Binding-site contacts:
Ligand atom C6 contacts residue TRP161 of chain 1.A at 3.6 Å (hydrophobic).
Ligand atom C5 contacts residue SER150 of chain 1.A at 3.7 Å.
Ligand atom C25 contacts residue HIS270 of chain 1.A at 3.9 Å.
Ligand atom C19 contacts residue SER112 of chain 1.A at 3.4 Å.
Ligand atom C3 contacts residue TYR26 of chain 1.A at 3.9 Å (hydrophobic).
Ligand atom O2 contacts residue TYR22 of chain 1.A at 3.0 Å (h-bond).
Ligand atom C28 contacts residue HIS270 of chain 1.A at 3.4 Å.
Ligand atom C3 contacts residue SER153 of chain 1.A at 3.7 Å.
Ligand atom C7 contacts residue SER150 of chain 1.A at 3.5 Å.
Ligand atom C18 contacts residue VAL109 of chain 1.A at 3.6 Å (hydrophobic).
Ligand atom C28 contacts residue HIS180 of chain 1.A at 3.9 Å.
Ligand atom C11 contacts residue LEU105 of chain 1.A at 3.6 Å (hydrophobic).
Ligand atom C7 contacts residue TRP161 of chain 1.A at 3.8 Å (hydrophobic).
Ligand atom O3 contacts residue HIS270 of chain 1.A at 2.9 Å (h-bond).
Ligand atom C10 contacts residue SER150 of chain 1.A at 3.9 Å.
Ligand atom C23 contacts residue HIS180 of chain 1.A at 3.9 Å.
Ligand atom C4 contacts residue SER153 of chain 1.A at 3.7 Å.
Ligand atom O1 contacts residue ARG149 of chain 1.A at 2.9 Å.
Ligand atom C33 contacts residue LEU266 of chain 1.A at 3.6 Å (hydrophobic).
Ligand atom C33 contacts residue LEU184 of chain 1.A at 3.6 Å (hydrophobic).
Ligand atom C32 contacts residue LEU185 of chain 1.A at 3.7 Å (hydrophobic).
Ligand atom C9 contacts residue TRP161 of chain 1.A at 3.7 Å (hydrophobic).
Ligand atom C1 contacts residue SER150 of chain 1.A at 3.9 Å.
Ligand atom O1 contacts residue SER112 of chain 1.A at 3.0 Å (h-bond).
Ligand atom C6 contacts residue SER150 of chain 1.A at 3.6 Å.
Ligand atom C12 contacts residue VAL175 of chain 1.A at 3.6 Å (hydrophobic).
Ligand atom C19 contacts residue ILE146 of chain 1.A at 3.8 Å (hydrophobic).
Ligand atom O4 contacts residue HIS180 of chain 1.A at 3.5 Å (h-bond).
Ligand atom O2 contacts residue SER150 of chain 1.A at 3.5 Å.
Ligand atom C32 contacts residue LEU188 of chain 1.A at 3.8 Å (hydrophobic).
Ligand atom O3 contacts residue HIS180 of chain 1.A at 3.1 Å (h-bond).
Ligand atom C4 contacts residue CYS163 of chain 1.A at 3.6 Å (hydrophobic).
Ligand atom C17 contacts residue LEU188 of chain 1.A at 3.8 Å (hydrophobic).
Ligand atom C19 contacts residue LEU108 of chain 1.A at 3.8 Å (hydrophobic).
Ligand atom O4 contacts residue LEU184 of chain 1.A at 3.9 Å.
Ligand atom O2 contacts residue SER153 of chain 1.A at 2.8 Å (h-bond).
Ligand atom C24 contacts residue VAL109 of chain 1.A at 3.9 Å (hydrophobic).
Ligand atom C32 contacts residue LEU184 of chain 1.A at 3.4 Å (hydrophobic).
Ligand atom C29 contacts residue MET147 of chain 1.A at 3.7 Å (hydrophobic).
Ligand atom C8 contacts residue TRP161 of chain 1.A at 3.8 Å (hydrophobic).

A protein and the small-molecule ligand that binds it are described below.
Small molecule (SMILES): C=C1/C(=C\C=C2/CCC[C@]3(C)[C@@H](C(CCCC(C)(C)O)CCCC(C)(C)O)CC[C@@H]23)C[C@@H](O)C[C@@H]1O

Sequence of chain 1.A:
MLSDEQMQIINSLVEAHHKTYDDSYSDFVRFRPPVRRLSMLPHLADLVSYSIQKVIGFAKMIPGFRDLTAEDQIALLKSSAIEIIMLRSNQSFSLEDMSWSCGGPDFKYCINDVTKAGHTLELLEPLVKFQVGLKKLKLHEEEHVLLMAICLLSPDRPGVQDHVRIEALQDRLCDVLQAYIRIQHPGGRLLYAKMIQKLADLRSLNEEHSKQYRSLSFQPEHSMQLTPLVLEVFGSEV